Sequence of chain 1.A:
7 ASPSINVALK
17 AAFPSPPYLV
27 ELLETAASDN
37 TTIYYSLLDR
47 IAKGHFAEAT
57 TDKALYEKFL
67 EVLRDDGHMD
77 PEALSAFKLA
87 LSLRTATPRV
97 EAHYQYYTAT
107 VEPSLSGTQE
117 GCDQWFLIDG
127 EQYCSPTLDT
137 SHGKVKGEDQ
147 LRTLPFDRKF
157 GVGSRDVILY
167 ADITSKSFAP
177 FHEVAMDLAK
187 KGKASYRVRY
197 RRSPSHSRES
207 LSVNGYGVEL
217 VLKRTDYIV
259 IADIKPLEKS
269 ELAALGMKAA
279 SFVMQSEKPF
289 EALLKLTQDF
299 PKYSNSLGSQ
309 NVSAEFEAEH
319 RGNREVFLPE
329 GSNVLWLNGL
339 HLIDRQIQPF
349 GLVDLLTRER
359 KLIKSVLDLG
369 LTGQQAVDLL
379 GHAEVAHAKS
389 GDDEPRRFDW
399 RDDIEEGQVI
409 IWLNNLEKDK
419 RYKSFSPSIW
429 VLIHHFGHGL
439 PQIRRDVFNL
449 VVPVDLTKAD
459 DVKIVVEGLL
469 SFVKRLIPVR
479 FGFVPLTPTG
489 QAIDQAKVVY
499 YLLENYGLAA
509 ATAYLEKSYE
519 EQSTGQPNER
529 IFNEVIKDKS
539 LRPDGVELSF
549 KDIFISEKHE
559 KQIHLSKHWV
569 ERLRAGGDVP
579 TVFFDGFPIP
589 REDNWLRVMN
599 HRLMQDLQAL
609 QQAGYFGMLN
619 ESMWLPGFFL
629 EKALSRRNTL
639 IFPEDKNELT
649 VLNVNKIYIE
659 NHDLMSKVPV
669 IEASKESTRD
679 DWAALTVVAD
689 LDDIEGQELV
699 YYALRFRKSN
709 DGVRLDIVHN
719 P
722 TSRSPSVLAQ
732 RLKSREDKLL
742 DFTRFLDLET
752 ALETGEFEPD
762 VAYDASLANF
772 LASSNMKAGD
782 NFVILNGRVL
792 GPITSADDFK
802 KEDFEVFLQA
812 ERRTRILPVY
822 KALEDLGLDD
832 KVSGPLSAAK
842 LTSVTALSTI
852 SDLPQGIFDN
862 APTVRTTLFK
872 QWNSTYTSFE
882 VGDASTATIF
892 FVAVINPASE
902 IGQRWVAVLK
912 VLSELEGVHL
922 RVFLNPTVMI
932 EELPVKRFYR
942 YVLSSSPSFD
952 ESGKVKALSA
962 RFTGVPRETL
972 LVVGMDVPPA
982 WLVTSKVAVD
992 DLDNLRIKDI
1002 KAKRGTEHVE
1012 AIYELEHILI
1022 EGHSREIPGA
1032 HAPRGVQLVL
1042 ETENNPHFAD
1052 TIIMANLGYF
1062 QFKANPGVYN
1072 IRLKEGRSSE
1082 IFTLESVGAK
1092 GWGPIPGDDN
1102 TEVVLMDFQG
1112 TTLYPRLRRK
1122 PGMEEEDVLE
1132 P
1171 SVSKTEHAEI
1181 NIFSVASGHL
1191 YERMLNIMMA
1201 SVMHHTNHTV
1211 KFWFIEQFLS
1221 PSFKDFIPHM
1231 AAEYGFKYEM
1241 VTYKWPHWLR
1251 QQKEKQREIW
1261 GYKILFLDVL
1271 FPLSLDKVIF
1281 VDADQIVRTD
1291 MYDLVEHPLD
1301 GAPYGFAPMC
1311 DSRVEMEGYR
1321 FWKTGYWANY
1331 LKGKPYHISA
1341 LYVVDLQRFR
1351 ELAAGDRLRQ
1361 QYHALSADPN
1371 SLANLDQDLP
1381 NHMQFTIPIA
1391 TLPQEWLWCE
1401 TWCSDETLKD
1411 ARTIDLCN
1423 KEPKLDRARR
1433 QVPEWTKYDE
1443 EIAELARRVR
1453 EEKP

Binding-site contacts:
Ligand atom C7 contacts residue ASN1207 of chain 1.A at 3.3 Å.
Ligand atom C1 contacts residue ASN1207 of chain 1.A at 1.4 Å.
Ligand atom C4 contacts residue ASN1207 of chain 1.A at 4.1 Å.
Ligand atom C2 contacts residue ASN1207 of chain 1.A at 2.4 Å.
Ligand atom N2 contacts residue ASN1207 of chain 1.A at 3.1 Å (h-bond).
Ligand atom C6 contacts residue ASN1207 of chain 1.A at 3.6 Å.
Ligand atom C5 contacts residue ASN1207 of chain 1.A at 3.4 Å.
Ligand atom O6 contacts residue ASN1207 of chain 1.A at 4.2 Å.
Ligand atom O5 contacts residue ASN1207 of chain 1.A at 2.3 Å (h-bond).
Ligand atom C3 contacts residue ASN1207 of chain 1.A at 3.7 Å.
Ligand atom O7 contacts residue ASN1207 of chain 1.A at 3.0 Å (h-bond).

The small molecule below binds the protein below.
Small molecule (SMILES): CC(=O)N[C@H]1[C@H](O[C@H]2[C@H](O)[C@@H](NC(C)=O)CO[C@@H]2CO)O[C@H](CO)[C@@H](O)[C@@H]1O